A small-molecule ligand and the protein it binds are described below.
Small molecule (SMILES): CC(=O)Nc1ccc(O)cc1

Sequence of chain 3.C:
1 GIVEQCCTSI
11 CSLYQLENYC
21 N

Sequence of chain 1.B:
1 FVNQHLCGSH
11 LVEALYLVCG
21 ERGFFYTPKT

Binding-site contacts:
Ligand atom CM contacts residue GLU13 of chain 1.B at 4.2 Å.
Ligand atom C4 contacts residue CYS6 of chain 3.C at 3.4 Å (hydrophobic).
Ligand atom C6 contacts residue LEU17 of chain 1.B at 4.1 Å (hydrophobic).
Ligand atom CM contacts residue TYR16 of chain 1.B at 4.1 Å (hydrophobic).
Ligand atom C6 contacts residue CYS11 of chain 3.C at 4.3 Å (hydrophobic).
Ligand atom C contacts residue GLU13 of chain 1.B at 3.7 Å.
Ligand atom C contacts residue LEU17 of chain 1.B at 3.7 Å (hydrophobic).
Ligand atom C3 contacts residue CYS6 of chain 3.C at 3.4 Å (hydrophobic).
Ligand atom C4 contacts residue CYS11 of chain 3.C at 3.9 Å (hydrophobic).
Ligand atom O4 contacts residue SER9 of chain 3.C at 3.6 Å.
Ligand atom C5 contacts residue LEU16 of chain 3.C at 4.3 Å (hydrophobic).
Ligand atom C5 contacts residue CYS11 of chain 3.C at 3.4 Å (hydrophobic).
Ligand atom O contacts residue GLU13 of chain 1.B at 2.5 Å (salt-bridge).
Ligand atom C4 contacts residue ILE10 of chain 3.C at 4.2 Å (hydrophobic).
Ligand atom C6 contacts residue LEU16 of chain 3.C at 4.2 Å (hydrophobic).
Ligand atom O contacts residue LEU17 of chain 1.B at 4.2 Å.
Ligand atom N contacts residue LEU17 of chain 1.B at 4.4 Å.
Ligand atom O4 contacts residue ILE10 of chain 3.C at 3.2 Å.
Ligand atom O4 contacts residue CYS6 of chain 3.C at 2.5 Å (h-bond).
Ligand atom O4 contacts residue CYS11 of chain 3.C at 3.0 Å (h-bond).
Ligand atom CM contacts residue LEU17 of chain 1.B at 3.1 Å (hydrophobic).